Sequence of chain 1.C:
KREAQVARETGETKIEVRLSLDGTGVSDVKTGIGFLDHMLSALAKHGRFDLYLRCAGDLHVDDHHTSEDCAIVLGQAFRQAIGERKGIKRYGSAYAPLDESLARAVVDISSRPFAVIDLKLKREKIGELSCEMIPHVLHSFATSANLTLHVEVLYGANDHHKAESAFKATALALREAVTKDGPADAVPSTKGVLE

Sequence of chain 2.E:
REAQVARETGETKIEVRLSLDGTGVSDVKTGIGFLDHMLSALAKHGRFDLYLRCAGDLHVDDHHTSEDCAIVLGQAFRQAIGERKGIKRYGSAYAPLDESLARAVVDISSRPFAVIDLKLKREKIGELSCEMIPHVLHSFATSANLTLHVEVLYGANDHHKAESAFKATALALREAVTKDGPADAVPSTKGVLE

Binding-site contacts:
Ligand atom O13 contacts residue MN1 of chain 1.T at 2.2 Å.
Ligand atom O13 contacts residue HIS67 of chain 2.E at 3.2 Å (h-bond).
Ligand atom O12 contacts residue SER191 of chain 1.E at 2.6 Å (h-bond).
Ligand atom N1 contacts residue GLU166 of chain 1.C at 3.3 Å (salt-bridge).
Ligand atom C8 contacts residue GLU14 of chain 2.E at 3.6 Å.
Ligand atom O13 contacts residue HIS40 of chain 1.C at 3.0 Å (h-bond).
Ligand atom C7 contacts residue MN1 of chain 1.T at 3.2 Å.
Ligand atom O13 contacts residue GLU166 of chain 1.C at 3.0 Å (salt-bridge).
Ligand atom N4 contacts residue LEU100 of chain 1.C at 3.8 Å.
Ligand atom C8 contacts residue GLU166 of chain 1.C at 3.7 Å.
Ligand atom C8 contacts residue THR192 of chain 1.E at 3.8 Å.
Ligand atom O11 contacts residue ARG114 of chain 1.E at 2.7 Å (salt-bridge).
Ligand atom O10 contacts residue ARG114 of chain 1.E at 2.9 Å (salt-bridge).
Ligand atom C3 contacts residue GLU70 of chain 2.E at 3.4 Å.
Ligand atom N1 contacts residue MN1 of chain 1.T at 2.3 Å.
Ligand atom C7 contacts residue GLU14 of chain 2.E at 3.6 Å.
Ligand atom N4 contacts residue MN1 of chain 1.U at 2.3 Å.
Ligand atom P9 contacts residue ARG114 of chain 1.E at 3.8 Å.
Ligand atom C5 contacts residue HIS162 of chain 1.C at 3.4 Å.
Ligand atom O10 contacts residue LYS170 of chain 1.C at 2.7 Å (salt-bridge).
Ligand atom N4 contacts residue GLU70 of chain 2.E at 3.2 Å (salt-bridge).
Ligand atom N4 contacts residue HIS163 of chain 1.C at 3.4 Å (h-bond).
Ligand atom O10 contacts residue ARG92 of chain 1.E at 2.9 Å (salt-bridge).
Ligand atom O12 contacts residue ARG92 of chain 1.E at 2.8 Å (salt-bridge).
Ligand atom C6 contacts residue MN1 of chain 1.T at 3.6 Å.
Ligand atom N1 contacts residue HIS162 of chain 1.C at 3.4 Å (h-bond).
Ligand atom N2 contacts residue MN1 of chain 1.T at 3.4 Å.
Ligand atom C5 contacts residue HIS66 of chain 2.E at 3.2 Å.
Ligand atom O13 contacts residue GLU14 of chain 2.E at 3.0 Å (salt-bridge).
Ligand atom N1 contacts residue HIS67 of chain 2.E at 3.1 Å (h-bond).
Ligand atom C6 contacts residue GLU14 of chain 2.E at 3.5 Å.
Ligand atom C7 contacts residue GLU166 of chain 1.C at 3.1 Å.
Ligand atom N4 contacts residue HIS66 of chain 2.E at 3.1 Å (h-bond).
Ligand atom O11 contacts residue LYS193 of chain 1.E at 2.8 Å (salt-bridge).
Ligand atom C5 contacts residue MN1 of chain 1.U at 3.3 Å.
Ligand atom C3 contacts residue MN1 of chain 1.U at 3.2 Å.
Ligand atom P9 contacts residue SER191 of chain 1.E at 3.6 Å.
Ligand atom P9 contacts residue ARG92 of chain 1.E at 3.8 Å.
Ligand atom C3 contacts residue ARG114 of chain 1.E at 3.8 Å.
Ligand atom C5 contacts residue MN1 of chain 1.T at 3.2 Å.

This small molecule binds to this protein.
Small molecule (SMILES): O=P(O)(O)C[C@H](O)Cn1cncn1

Sequence of chain 1.E:
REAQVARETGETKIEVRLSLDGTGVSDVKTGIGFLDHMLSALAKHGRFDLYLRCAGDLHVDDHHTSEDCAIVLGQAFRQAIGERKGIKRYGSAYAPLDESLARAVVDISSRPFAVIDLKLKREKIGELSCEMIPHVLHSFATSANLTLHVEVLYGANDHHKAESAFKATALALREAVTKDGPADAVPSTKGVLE